Binding-site contacts:
Ligand atom O5 contacts residue TRP93 of chain 1.A at 3.6 Å.
Ligand atom C16 contacts residue TRP93 of chain 1.A at 3.7 Å (hydrophobic).
Ligand atom C11 contacts residue TRP93 of chain 1.A at 3.6 Å (hydrophobic).
Ligand atom C9 contacts residue HIS189 of chain 1.A at 3.8 Å.
Ligand atom O2 contacts residue LYS211 of chain 1.A at 3.2 Å (salt-bridge).
Ligand atom O3 contacts residue ASN220 of chain 1.A at 3.2 Å (h-bond).
Ligand atom C8 contacts residue LEU65 of chain 1.A at 2.7 Å (hydrophobic).
Ligand atom C7 contacts residue LEU65 of chain 1.A at 2.6 Å (hydrophobic).
Ligand atom N1 contacts residue ASP124 of chain 1.A at 3.1 Å (salt-bridge).
Ligand atom C8 contacts residue MET67 of chain 1.A at 3.5 Å (hydrophobic).
Ligand atom C2 contacts residue HIS122 of chain 1.A at 3.3 Å.
Ligand atom C10 contacts residue MET67 of chain 1.A at 3.6 Å (hydrophobic).
Ligand atom O2 contacts residue CYS208 of chain 1.A at 3.4 Å.
Ligand atom C4 contacts residue ASP124 of chain 1.A at 3.3 Å.
Ligand atom O4 contacts residue HIS189 of chain 1.A at 2.8 Å.
Ligand atom C13 contacts residue ZN1 of chain 1.E at 3.6 Å.
Ligand atom O1 contacts residue LYS211 of chain 1.A at 2.8 Å (salt-bridge).
Ligand atom C12 contacts residue ASN220 of chain 1.A at 3.5 Å.
Ligand atom C9 contacts residue ZN1 of chain 1.E at 3.0 Å.
Ligand atom N1 contacts residue HIS250 of chain 1.A at 3.6 Å.
Ligand atom C3 contacts residue LEU65 of chain 1.A at 3.7 Å (hydrophobic).
Ligand atom O4 contacts residue ZN1 of chain 1.D at 2.5 Å.
Ligand atom C10 contacts residue LEU65 of chain 1.A at 3.7 Å (hydrophobic).
Ligand atom C9 contacts residue LYS211 of chain 1.A at 3.4 Å.
Ligand atom O3 contacts residue HIS122 of chain 1.A at 3.6 Å (h-bond).
Ligand atom N1 contacts residue ZN1 of chain 1.E at 2.2 Å.
Ligand atom O1 contacts residue ASN220 of chain 1.A at 3.0 Å (h-bond).
Ligand atom O4 contacts residue HIS122 of chain 1.A at 3.1 Å (h-bond).
Ligand atom C2 contacts residue ZN1 of chain 1.D at 3.2 Å.
Ligand atom C5 contacts residue ZN1 of chain 1.E at 3.0 Å.
Ligand atom O5 contacts residue ASP124 of chain 1.A at 3.1 Å (salt-bridge).
Ligand atom O5 contacts residue GLN123 of chain 1.A at 3.2 Å (h-bond).
Ligand atom C3 contacts residue GLN123 of chain 1.A at 3.6 Å.
Ligand atom O2 contacts residue HIS250 of chain 1.A at 3.0 Å (h-bond).
Ligand atom O1 contacts residue GLY219 of chain 1.A at 3.3 Å.
Ligand atom C13 contacts residue HIS250 of chain 1.A at 3.3 Å.
Ligand atom C9 contacts residue HIS250 of chain 1.A at 3.8 Å.
Ligand atom O2 contacts residue ZN1 of chain 1.E at 2.2 Å.
Ligand atom C1 contacts residue ASP124 of chain 1.A at 3.7 Å.
Ligand atom C4 contacts residue ZN1 of chain 1.E at 3.3 Å.

Sequence of chain 1.A:
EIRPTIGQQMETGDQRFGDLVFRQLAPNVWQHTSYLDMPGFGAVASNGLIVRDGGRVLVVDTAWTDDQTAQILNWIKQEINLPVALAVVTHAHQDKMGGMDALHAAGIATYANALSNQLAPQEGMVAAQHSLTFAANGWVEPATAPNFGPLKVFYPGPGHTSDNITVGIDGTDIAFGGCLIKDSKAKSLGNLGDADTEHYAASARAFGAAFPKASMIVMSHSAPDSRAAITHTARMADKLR

This small molecule binds to this protein.
Small molecule (SMILES): CC1(C)S[C@H]([C@H](NC(=O)Cc2ccccc2)C(=O)O)N[C@H]1C(=O)O